Sequence of chain 1.A:
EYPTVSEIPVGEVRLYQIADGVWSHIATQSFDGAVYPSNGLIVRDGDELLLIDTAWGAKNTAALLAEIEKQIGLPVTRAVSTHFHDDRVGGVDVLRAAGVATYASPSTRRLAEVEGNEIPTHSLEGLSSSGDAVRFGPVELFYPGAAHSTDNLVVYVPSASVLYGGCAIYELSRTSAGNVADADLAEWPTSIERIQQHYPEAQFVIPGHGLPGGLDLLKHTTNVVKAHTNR

Binding-site contacts:
Ligand atom C6 contacts residue ASP87 of chain 1.A at 3.7 Å.
Ligand atom C6 contacts residue ZN1 of chain 1.D at 3.7 Å.
Ligand atom S8 contacts residue ZN1 of chain 1.D at 2.3 Å.
Ligand atom S8 contacts residue HIS85 of chain 1.A at 3.6 Å (h-bond).
Ligand atom C13 contacts residue PHE31 of chain 1.A at 3.9 Å (hydrophobic).
Ligand atom C9 contacts residue TRP56 of chain 1.A at 3.2 Å (hydrophobic).
Ligand atom C7 contacts residue ZN1 of chain 1.D at 3.3 Å.
Ligand atom C14 contacts residue ASN179 of chain 1.A at 4.1 Å.
Ligand atom O11 contacts residue ARG174 of chain 1.A at 3.1 Å (salt-bridge).
Ligand atom C20 contacts residue PHE31 of chain 1.A at 3.4 Å (hydrophobic).
Ligand atom C16 contacts residue PHE31 of chain 1.A at 3.7 Å (hydrophobic).
Ligand atom O11 contacts residue TYR36 of chain 1.A at 4.0 Å.
Ligand atom B10 contacts residue FMT1 of chain 1.G at 2.6 Å.
Ligand atom O11 contacts residue FMT1 of chain 1.G at 3.3 Å (h-bond).
Ligand atom S8 contacts residue HIS209 of chain 1.A at 3.8 Å.
Ligand atom C2 contacts residue FMT1 of chain 1.G at 2.9 Å.
Ligand atom S8 contacts residue HIS83 of chain 1.A at 4.0 Å.
Ligand atom C14 contacts residue PHE31 of chain 1.A at 3.9 Å (hydrophobic).
Ligand atom C7 contacts residue HIS85 of chain 1.A at 3.6 Å.
Ligand atom S8 contacts residue CYS167 of chain 1.A at 4.0 Å.
Ligand atom C19 contacts residue TRP56 of chain 1.A at 3.3 Å (hydrophobic).
Ligand atom C7 contacts residue ZN1 of chain 1.C at 3.2 Å.
Ligand atom S8 contacts residue ZN1 of chain 1.C at 2.3 Å.
Ligand atom O5 contacts residue ASN179 of chain 1.A at 3.0 Å (h-bond).
Ligand atom S8 contacts residue FMT1 of chain 1.G at 4.0 Å.
Ligand atom O15 contacts residue PHE31 of chain 1.A at 3.7 Å.
Ligand atom O12 contacts residue FMT1 of chain 1.G at 3.1 Å (h-bond).
Ligand atom N3 contacts residue FMT1 of chain 1.G at 3.3 Å (h-bond).
Ligand atom C4 contacts residue FMT1 of chain 1.G at 3.9 Å.
Ligand atom C18 contacts residue PHE31 of chain 1.A at 3.5 Å (hydrophobic).
Ligand atom C21 contacts residue PHE31 of chain 1.A at 3.4 Å (hydrophobic).
Ligand atom C18 contacts residue TRP56 of chain 1.A at 3.5 Å (hydrophobic).
Ligand atom C17 contacts residue PHE31 of chain 1.A at 3.5 Å (hydrophobic).
Ligand atom S8 contacts residue ASP87 of chain 1.A at 3.6 Å (salt-bridge).
Ligand atom C9 contacts residue ASP87 of chain 1.A at 4.1 Å.
Ligand atom B10 contacts residue ARG174 of chain 1.A at 3.5 Å.
Ligand atom C7 contacts residue ASP87 of chain 1.A at 3.2 Å.
Ligand atom C19 contacts residue PHE31 of chain 1.A at 3.3 Å (hydrophobic).
Ligand atom O12 contacts residue ARG174 of chain 1.A at 2.7 Å (salt-bridge).
Ligand atom S8 contacts residue HIS148 of chain 1.A at 3.3 Å (h-bond).

The small molecule below binds the protein below.
Small molecule (SMILES): C[C@H](CS)C(=O)N[C@H](Cc1coc2ccccc12)B(O)O